A protein and the small-molecule ligand that binds it are described below.
Small molecule (SMILES): CC(C)[C@H](NC(=O)[C@H](C)NC(=O)[C@H](C)NC(=O)[C@H](C)NC(=O)[C@H](C)N)C(=O)N[C@@H](CCCN=C(N)N)C(=O)N[C@@H](CC(N)=O)C(=O)N[C@@H](C)C(=O)N[C@@H](CCCN=C(N)N)C(=O)N[C@H](C=O)CC1=c2ccccc2=NC1

Binding-site contacts:
Ligand atom O contacts residue ALA1 of chain 1.BN at 2.6 Å (h-bond).
Ligand atom NE contacts residue ALA1 of chain 1.BN at 3.6 Å.
Ligand atom CZ contacts residue ALA1 of chain 1.BN at 3.9 Å (hydrophobic).
Ligand atom C contacts residue ALA1 of chain 1.BN at 3.0 Å (hydrophobic).
Ligand atom CB contacts residue ALA1 of chain 1.BN at 4.1 Å (hydrophobic).
Ligand atom NH2 contacts residue ALA1 of chain 1.BN at 2.8 Å.
Ligand atom CA contacts residue ALA1 of chain 1.BN at 4.3 Å (hydrophobic).
Ligand atom N contacts residue ALA1 of chain 1.BN at 3.9 Å.